This protein binds this small molecule.
Small molecule (SMILES): Nc1ncnc2c1ccn2[C@@H]1O[C@H](CO)[C@@H](O)[C@H]1O

Sequence of chain 1.B:
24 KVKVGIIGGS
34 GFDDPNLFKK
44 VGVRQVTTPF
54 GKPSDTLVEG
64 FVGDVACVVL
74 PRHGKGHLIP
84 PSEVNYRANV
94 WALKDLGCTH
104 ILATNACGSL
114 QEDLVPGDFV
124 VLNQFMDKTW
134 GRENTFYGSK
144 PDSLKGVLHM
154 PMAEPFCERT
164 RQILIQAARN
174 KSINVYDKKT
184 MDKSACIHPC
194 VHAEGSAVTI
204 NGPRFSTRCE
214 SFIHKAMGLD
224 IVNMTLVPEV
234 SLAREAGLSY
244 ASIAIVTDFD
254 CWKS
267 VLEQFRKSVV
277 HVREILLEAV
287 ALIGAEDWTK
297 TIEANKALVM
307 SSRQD

Binding-site contacts:
Ligand atom O2' contacts residue MET227 of chain 1.C at 2.9 Å (h-bond).
Ligand atom N9 contacts residue ALA109 of chain 1.C at 3.5 Å (h-bond).
Ligand atom N6 contacts residue GLY111 of chain 1.C at 3.3 Å.
Ligand atom N3 contacts residue ASN226 of chain 1.C at 3.6 Å.
Ligand atom C8 contacts residue CYS110 of chain 1.C at 3.7 Å (hydrophobic).
Ligand atom C7 contacts residue THR250 of chain 1.C at 3.6 Å.
Ligand atom O2' contacts residue THR228 of chain 1.C at 3.8 Å.
Ligand atom O4' contacts residue SO41 of chain 1.L at 3.2 Å (h-bond).
Ligand atom N1 contacts residue VAL225 of chain 1.C at 3.5 Å.
Ligand atom O4' contacts residue ALA109 of chain 1.C at 3.7 Å.
Ligand atom C8 contacts residue ALA109 of chain 1.C at 3.7 Å (hydrophobic).
Ligand atom C3' contacts residue SO41 of chain 1.L at 3.5 Å.
Ligand atom N6 contacts residue ASP253 of chain 1.C at 3.3 Å (salt-bridge).
Ligand atom C7 contacts residue GLY111 of chain 1.C at 3.6 Å.
Ligand atom N3 contacts residue MET227 of chain 1.C at 3.6 Å.
Ligand atom C7 contacts residue CYS110 of chain 1.C at 3.5 Å (hydrophobic).
Ligand atom C5 contacts residue GLY111 of chain 1.C at 3.5 Å.
Ligand atom C2' contacts residue MET227 of chain 1.C at 3.7 Å (hydrophobic).
Ligand atom O5' contacts residue GLN310 of chain 1.B at 3.7 Å.
Ligand atom O3' contacts residue SO41 of chain 1.L at 2.6 Å (h-bond).
Ligand atom C2 contacts residue ASN226 of chain 1.C at 3.8 Å.
Ligand atom C2 contacts residue MET227 of chain 1.C at 3.8 Å (hydrophobic).
Ligand atom C2 contacts residue VAL225 of chain 1.C at 3.7 Å (hydrophobic).
Ligand atom N6 contacts residue VAL225 of chain 1.C at 3.8 Å.
Ligand atom O2' contacts residue ALA109 of chain 1.C at 3.8 Å.
Ligand atom C1' contacts residue ALA109 of chain 1.C at 3.3 Å (hydrophobic).
Ligand atom O3' contacts residue PRO84 of chain 1.C at 3.6 Å.
Ligand atom C1' contacts residue SO41 of chain 1.L at 3.7 Å.
Ligand atom C6 contacts residue GLY111 of chain 1.C at 3.5 Å.
Ligand atom C5' contacts residue PHE208 of chain 1.C at 3.8 Å (hydrophobic).
Ligand atom C6 contacts residue PHE208 of chain 1.C at 3.7 Å (hydrophobic).
Ligand atom C4' contacts residue SO41 of chain 1.L at 3.6 Å.
Ligand atom O2' contacts residue ASN226 of chain 1.C at 3.1 Å (h-bond).
Ligand atom C6 contacts residue VAL225 of chain 1.C at 3.8 Å (hydrophobic).
Ligand atom C5' contacts residue HIS152 of chain 1.B at 3.6 Å.
Ligand atom O5' contacts residue PHE208 of chain 1.C at 3.5 Å.
Ligand atom O2' contacts residue SO41 of chain 1.L at 2.8 Å (h-bond).
Ligand atom C5 contacts residue PHE208 of chain 1.C at 3.6 Å (hydrophobic).
Ligand atom N1 contacts residue PHE208 of chain 1.C at 3.8 Å.
Ligand atom C2' contacts residue SO41 of chain 1.L at 3.7 Å.

Sequence of chain 1.C:
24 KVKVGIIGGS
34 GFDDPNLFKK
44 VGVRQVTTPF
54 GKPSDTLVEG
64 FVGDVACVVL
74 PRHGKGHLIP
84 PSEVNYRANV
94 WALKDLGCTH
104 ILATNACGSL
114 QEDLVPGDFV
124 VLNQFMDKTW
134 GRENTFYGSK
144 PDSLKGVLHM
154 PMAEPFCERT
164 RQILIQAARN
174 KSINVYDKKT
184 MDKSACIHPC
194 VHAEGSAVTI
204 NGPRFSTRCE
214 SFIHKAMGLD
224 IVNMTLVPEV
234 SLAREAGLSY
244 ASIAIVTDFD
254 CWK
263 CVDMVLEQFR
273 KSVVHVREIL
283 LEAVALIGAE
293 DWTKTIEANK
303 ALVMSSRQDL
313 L